This small molecule binds to this protein.
Small molecule (SMILES): CC/C=C\C[C@@H]1O[C@H]1C/C=C\CCCCCCCC(=O)O

Binding-site contacts:
Ligand atom OAC contacts residue PHE35 of chain 1.D at 3.6 Å.
Ligand atom CAD contacts residue LEU148 of chain 1.D at 4.0 Å (hydrophobic).
Ligand atom CAL contacts residue PRO33 of chain 1.D at 4.0 Å (hydrophobic).
Ligand atom OAR contacts residue PHE59 of chain 1.D at 3.8 Å.
Ligand atom CAE contacts residue TYR93 of chain 1.D at 3.7 Å (hydrophobic).
Ligand atom CAD contacts residue PHE59 of chain 1.D at 3.8 Å (hydrophobic).
Ligand atom CAP contacts residue VAL57 of chain 1.D at 3.6 Å (hydrophobic).
Ligand atom CAT contacts residue PHE59 of chain 1.D at 3.5 Å (hydrophobic).
Ligand atom CAH contacts residue LEU148 of chain 1.D at 4.0 Å (hydrophobic).
Ligand atom CAD contacts residue TYR150 of chain 1.D at 3.4 Å (hydrophobic).
Ligand atom OAC contacts residue PRO33 of chain 1.D at 2.8 Å (h-bond).
Ligand atom CAO contacts residue ASN61 of chain 1.D at 3.7 Å.
Ligand atom CAG contacts residue VAL57 of chain 1.D at 3.8 Å (hydrophobic).
Ligand atom CAH contacts residue TYR97 of chain 1.D at 3.8 Å (hydrophobic).
Ligand atom CAA contacts residue TYR97 of chain 1.D at 3.6 Å (hydrophobic).
Ligand atom CAM contacts residue PHE35 of chain 1.D at 3.9 Å (hydrophobic).
Ligand atom CAJ contacts residue TYR93 of chain 1.D at 3.3 Å (hydrophobic).
Ligand atom CAG contacts residue CYS79 of chain 1.D at 3.8 Å (hydrophobic).
Ligand atom CAA contacts residue CYS79 of chain 1.D at 3.6 Å (hydrophobic).
Ligand atom CAF contacts residue LEU148 of chain 1.D at 3.9 Å (hydrophobic).
Ligand atom CAO contacts residue LEU148 of chain 1.D at 4.0 Å (hydrophobic).
Ligand atom CAF contacts residue GLU24 of chain 1.D at 3.1 Å.
Ligand atom CAI contacts residue TYR93 of chain 1.D at 4.0 Å (hydrophobic).
Ligand atom CAA contacts residue TYR113 of chain 1.D at 3.8 Å (hydrophobic).
Ligand atom CAH contacts residue TYR113 of chain 1.D at 3.9 Å (hydrophobic).
Ligand atom CAH contacts residue TYR150 of chain 1.D at 4.0 Å (hydrophobic).
Ligand atom CAD contacts residue TYR97 of chain 1.D at 3.8 Å (hydrophobic).
Ligand atom OAR contacts residue ASN61 of chain 1.D at 3.6 Å.
Ligand atom CAM contacts residue PRO33 of chain 1.D at 4.0 Å (hydrophobic).
Ligand atom CAF contacts residue PHE59 of chain 1.D at 3.7 Å (hydrophobic).
Ligand atom CAP contacts residue PHE59 of chain 1.D at 4.0 Å (hydrophobic).
Ligand atom CAT contacts residue ASN61 of chain 1.D at 3.8 Å.
Ligand atom CAQ contacts residue PHE35 of chain 1.D at 3.8 Å (hydrophobic).
Ligand atom CAA contacts residue PHE59 of chain 1.D at 3.8 Å (hydrophobic).
Ligand atom CAP contacts residue PRO33 of chain 1.D at 3.9 Å (hydrophobic).
Ligand atom CAK contacts residue TYR93 of chain 1.D at 3.7 Å (hydrophobic).
Ligand atom CAF contacts residue ASN61 of chain 1.D at 3.6 Å.
Ligand atom CAD contacts residue GLU24 of chain 1.D at 3.4 Å.
Ligand atom CAS contacts residue PRO33 of chain 1.D at 3.8 Å (hydrophobic).
Ligand atom CAE contacts residue TYR113 of chain 1.D at 3.6 Å (hydrophobic).

Sequence of chain 1.D:
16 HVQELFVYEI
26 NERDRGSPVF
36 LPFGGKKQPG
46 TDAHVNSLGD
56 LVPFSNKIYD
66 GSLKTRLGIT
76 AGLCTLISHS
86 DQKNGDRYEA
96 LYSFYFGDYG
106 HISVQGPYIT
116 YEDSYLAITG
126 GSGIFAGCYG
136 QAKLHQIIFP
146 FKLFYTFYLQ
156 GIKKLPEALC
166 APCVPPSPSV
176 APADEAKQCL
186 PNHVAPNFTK